Binding-site contacts:
Ligand atom CAM contacts residue LEU127 of chain 1.A at 3.6 Å (hydrophobic).
Ligand atom CAA contacts residue PHE23 of chain 1.A at 3.6 Å (hydrophobic).
Ligand atom FAI contacts residue ILE123 of chain 1.A at 3.2 Å.
Ligand atom CAJ contacts residue CYS82 of chain 1.A at 3.4 Å (hydrophobic).
Ligand atom FAI contacts residue TYR124 of chain 1.A at 3.5 Å.
Ligand atom OAE contacts residue ARG85 of chain 1.A at 3.0 Å (salt-bridge).
Ligand atom CBF contacts residue ARG85 of chain 1.A at 3.6 Å.
Ligand atom CAY contacts residue ARG85 of chain 1.A at 3.4 Å.
Ligand atom CAN contacts residue ARG85 of chain 1.A at 3.2 Å.
Ligand atom OAW contacts residue GLY81 of chain 1.A at 3.4 Å.
Ligand atom OAF contacts residue SER139 of chain 1.A at 3.0 Å (h-bond).
Ligand atom CAZ contacts residue ARG85 of chain 1.A at 3.5 Å.
Ligand atom OAX contacts residue CYS82 of chain 1.A at 3.7 Å.
Ligand atom OAV contacts residue MET126 of chain 1.A at 3.5 Å.
Ligand atom CBE contacts residue CYS82 of chain 1.A at 3.7 Å (hydrophobic).
Ligand atom CAK contacts residue CYS82 of chain 1.A at 3.3 Å (hydrophobic).
Ligand atom OAF contacts residue ARG85 of chain 1.A at 3.6 Å.
Ligand atom CBB contacts residue LEU127 of chain 1.A at 3.6 Å (hydrophobic).
Ligand atom OAE contacts residue LEU130 of chain 1.A at 3.6 Å.
Ligand atom FAG contacts residue MET161 of chain 1.A at 3.7 Å.
Ligand atom OAF contacts residue ILE138 of chain 1.A at 3.4 Å.
Ligand atom CAA contacts residue ALA89 of chain 1.A at 3.7 Å (hydrophobic).
Ligand atom OAD contacts residue SER139 of chain 1.A at 3.4 Å (h-bond).
Ligand atom CAQ contacts residue ILE123 of chain 1.A at 3.5 Å (hydrophobic).
Ligand atom FAH contacts residue HIS246 of chain 1.A at 3.3 Å.
Ligand atom CAM contacts residue ILE123 of chain 1.A at 3.2 Å (hydrophobic).
Ligand atom CAB contacts residue LEU130 of chain 1.A at 3.6 Å (hydrophobic).
Ligand atom CAY contacts residue SER139 of chain 1.A at 3.3 Å.
Ligand atom CBC contacts residue ALA89 of chain 1.A at 3.7 Å (hydrophobic).
Ligand atom CAQ contacts residue SER86 of chain 1.A at 3.1 Å.
Ligand atom CAL contacts residue CYS82 of chain 1.A at 3.6 Å (hydrophobic).
Ligand atom CBA contacts residue CYS82 of chain 1.A at 3.6 Å (hydrophobic).
Ligand atom CBG contacts residue LEU127 of chain 1.A at 3.6 Å (hydrophobic).
Ligand atom CAB contacts residue LEU137 of chain 1.A at 2.9 Å (hydrophobic).
Ligand atom CBE contacts residue SER86 of chain 1.A at 3.3 Å.
Ligand atom CAP contacts residue ARG85 of chain 1.A at 2.6 Å.
Ligand atom OAX contacts residue SER86 of chain 1.A at 2.9 Å (h-bond).
Ligand atom OAD contacts residue ARG85 of chain 1.A at 3.2 Å.
Ligand atom CAN contacts residue ALA89 of chain 1.A at 3.5 Å (hydrophobic).
Ligand atom CAC contacts residue ILE138 of chain 1.A at 3.7 Å (hydrophobic).

The protein below binds the small molecule below.
Small molecule (SMILES): COc1ccc(C(=O)n2c(C)c(Cc3cccc(O[C@@H](C)C(=O)O)c3)c3cc(OC(F)(F)F)ccc32)cc1

Sequence of chain 1.A:
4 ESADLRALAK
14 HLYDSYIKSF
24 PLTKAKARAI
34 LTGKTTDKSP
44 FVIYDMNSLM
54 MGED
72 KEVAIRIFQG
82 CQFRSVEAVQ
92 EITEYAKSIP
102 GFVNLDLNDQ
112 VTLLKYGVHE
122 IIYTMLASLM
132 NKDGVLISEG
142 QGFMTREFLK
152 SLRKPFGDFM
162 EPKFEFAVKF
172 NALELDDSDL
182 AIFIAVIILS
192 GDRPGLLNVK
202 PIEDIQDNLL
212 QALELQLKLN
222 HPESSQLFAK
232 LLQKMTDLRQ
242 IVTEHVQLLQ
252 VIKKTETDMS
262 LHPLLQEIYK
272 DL